Binding-site contacts:
Ligand atom O04 contacts residue ALA170 of chain 1.A at 3.9 Å.
Ligand atom C03 contacts residue LYS174 of chain 1.A at 3.7 Å.
Ligand atom C10 contacts residue ALA170 of chain 1.A at 4.3 Å (hydrophobic).
Ligand atom C07 contacts residue ALA170 of chain 1.A at 3.8 Å (hydrophobic).
Ligand atom C08 contacts residue CYS112 of chain 1.A at 3.4 Å (hydrophobic).
Ligand atom C06 contacts residue ALA170 of chain 1.A at 3.6 Å (hydrophobic).
Ligand atom C05 contacts residue GLY172 of chain 1.A at 4.4 Å.
Ligand atom S11 contacts residue CYS112 of chain 1.A at 2.5 Å (h-bond).
Ligand atom C08 contacts residue ALA170 of chain 1.A at 4.2 Å (hydrophobic).
Ligand atom O04 contacts residue ARG184 of chain 1.A at 2.9 Å (salt-bridge).
Ligand atom C03 contacts residue ALA170 of chain 1.A at 3.7 Å (hydrophobic).
Ligand atom C07 contacts residue GLY172 of chain 1.A at 3.0 Å.
Ligand atom C05 contacts residue LYS174 of chain 1.A at 3.9 Å.
Ligand atom C10 contacts residue LYS174 of chain 1.A at 4.4 Å.
Ligand atom C08 contacts residue GLY172 of chain 1.A at 4.2 Å.
Ligand atom C06 contacts residue LEU171 of chain 1.A at 3.7 Å (hydrophobic).
Ligand atom O02 contacts residue LYS174 of chain 1.A at 4.1 Å.
Ligand atom C06 contacts residue LYS174 of chain 1.A at 4.2 Å.
Ligand atom C03 contacts residue ARG184 of chain 1.A at 4.0 Å.
Ligand atom C05 contacts residue ALA170 of chain 1.A at 3.9 Å (hydrophobic).
Ligand atom C01 contacts residue ALA170 of chain 1.A at 3.8 Å (hydrophobic).
Ligand atom C07 contacts residue CYS112 of chain 1.A at 3.4 Å (hydrophobic).
Ligand atom C06 contacts residue ARG184 of chain 1.A at 4.1 Å.
Ligand atom O04 contacts residue LYS174 of chain 1.A at 3.9 Å.
Ligand atom C06 contacts residue GLY172 of chain 1.A at 3.1 Å.
Ligand atom C07 contacts residue LEU171 of chain 1.A at 3.9 Å (hydrophobic).
Ligand atom O04 contacts residue LEU171 of chain 1.A at 4.4 Å.
Ligand atom O02 contacts residue ALA170 of chain 1.A at 4.0 Å.

Sequence of chain 1.A:
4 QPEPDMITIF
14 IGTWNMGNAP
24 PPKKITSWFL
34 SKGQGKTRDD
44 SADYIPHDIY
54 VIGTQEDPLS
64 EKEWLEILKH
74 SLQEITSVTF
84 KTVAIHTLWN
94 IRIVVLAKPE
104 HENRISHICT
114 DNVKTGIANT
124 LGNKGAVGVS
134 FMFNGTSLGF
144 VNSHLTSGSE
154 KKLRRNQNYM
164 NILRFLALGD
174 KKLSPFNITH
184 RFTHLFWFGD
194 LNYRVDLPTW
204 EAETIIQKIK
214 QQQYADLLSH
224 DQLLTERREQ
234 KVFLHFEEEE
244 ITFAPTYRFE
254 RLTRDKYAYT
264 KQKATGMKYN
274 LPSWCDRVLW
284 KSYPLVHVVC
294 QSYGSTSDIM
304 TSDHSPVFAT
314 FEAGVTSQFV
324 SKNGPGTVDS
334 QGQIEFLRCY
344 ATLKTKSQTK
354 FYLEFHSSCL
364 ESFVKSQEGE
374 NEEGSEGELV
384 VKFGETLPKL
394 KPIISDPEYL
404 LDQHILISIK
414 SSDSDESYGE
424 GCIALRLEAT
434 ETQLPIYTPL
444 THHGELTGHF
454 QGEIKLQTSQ

This small molecule binds to this protein.
Small molecule (SMILES): COC(=O)c1ccc(S)cc1